Sequence of chain 1.C:
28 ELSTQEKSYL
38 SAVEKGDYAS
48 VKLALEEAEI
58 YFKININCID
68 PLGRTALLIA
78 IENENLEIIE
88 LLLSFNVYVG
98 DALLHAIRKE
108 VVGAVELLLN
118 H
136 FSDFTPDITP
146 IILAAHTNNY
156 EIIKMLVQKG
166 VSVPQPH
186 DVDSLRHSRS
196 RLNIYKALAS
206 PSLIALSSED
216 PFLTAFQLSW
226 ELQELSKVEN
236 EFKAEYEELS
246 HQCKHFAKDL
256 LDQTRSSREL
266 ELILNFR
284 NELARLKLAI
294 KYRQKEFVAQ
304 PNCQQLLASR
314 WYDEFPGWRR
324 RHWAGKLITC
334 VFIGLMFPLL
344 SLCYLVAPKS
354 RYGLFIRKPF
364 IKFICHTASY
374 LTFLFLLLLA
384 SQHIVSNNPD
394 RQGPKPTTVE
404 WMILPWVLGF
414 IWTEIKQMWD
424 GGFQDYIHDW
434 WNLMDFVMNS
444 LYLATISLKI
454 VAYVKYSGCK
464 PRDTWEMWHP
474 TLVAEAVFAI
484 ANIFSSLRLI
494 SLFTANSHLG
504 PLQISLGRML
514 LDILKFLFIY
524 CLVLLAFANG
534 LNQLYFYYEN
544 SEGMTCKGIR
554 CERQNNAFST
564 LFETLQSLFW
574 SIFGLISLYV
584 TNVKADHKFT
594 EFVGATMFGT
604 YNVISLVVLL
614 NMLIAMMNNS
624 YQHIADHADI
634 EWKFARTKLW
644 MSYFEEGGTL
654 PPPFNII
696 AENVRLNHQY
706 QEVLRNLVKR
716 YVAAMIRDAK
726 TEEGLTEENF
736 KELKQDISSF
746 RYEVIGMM

Sequence of chain 1.E:
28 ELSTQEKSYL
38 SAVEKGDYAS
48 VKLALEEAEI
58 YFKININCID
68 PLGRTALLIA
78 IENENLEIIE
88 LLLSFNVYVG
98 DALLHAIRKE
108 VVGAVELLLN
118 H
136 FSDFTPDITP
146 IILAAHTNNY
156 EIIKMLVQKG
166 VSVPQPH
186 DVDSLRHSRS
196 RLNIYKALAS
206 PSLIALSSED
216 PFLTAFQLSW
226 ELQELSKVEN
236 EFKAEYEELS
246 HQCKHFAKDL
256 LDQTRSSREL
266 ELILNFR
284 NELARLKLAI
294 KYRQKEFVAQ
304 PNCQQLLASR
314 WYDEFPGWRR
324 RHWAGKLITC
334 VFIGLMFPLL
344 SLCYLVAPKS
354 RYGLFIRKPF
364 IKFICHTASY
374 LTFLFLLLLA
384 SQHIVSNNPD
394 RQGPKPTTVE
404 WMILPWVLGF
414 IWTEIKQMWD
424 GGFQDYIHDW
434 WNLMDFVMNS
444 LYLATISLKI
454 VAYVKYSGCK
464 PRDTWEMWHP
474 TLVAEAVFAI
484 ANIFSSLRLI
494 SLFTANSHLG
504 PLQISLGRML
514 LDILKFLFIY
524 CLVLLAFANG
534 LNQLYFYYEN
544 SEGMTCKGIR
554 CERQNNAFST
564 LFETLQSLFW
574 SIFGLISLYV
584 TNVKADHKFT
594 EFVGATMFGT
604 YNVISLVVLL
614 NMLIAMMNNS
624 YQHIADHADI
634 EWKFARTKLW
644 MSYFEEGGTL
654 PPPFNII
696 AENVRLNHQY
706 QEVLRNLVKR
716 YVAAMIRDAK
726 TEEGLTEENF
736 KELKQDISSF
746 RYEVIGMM

Binding-site contacts:
Ligand atom C6 contacts residue LEU520 of chain 1.E at 4.2 Å (hydrophobic).
Ligand atom O11 contacts residue ALA598 of chain 1.C at 3.8 Å.
Ligand atom O13 contacts residue PHE572 of chain 1.E at 3.9 Å.
Ligand atom C4 contacts residue THR603 of chain 1.C at 3.3 Å.
Ligand atom C1 contacts residue ALA598 of chain 1.C at 4.2 Å (hydrophobic).
Ligand atom O14 contacts residue GLN569 of chain 1.E at 3.8 Å.
Ligand atom O14 contacts residue PHE595 of chain 1.C at 3.9 Å.
Ligand atom C23 contacts residue VAL606 of chain 1.C at 4.1 Å (hydrophobic).
Ligand atom C5 contacts residue LEU520 of chain 1.E at 4.1 Å (hydrophobic).
Ligand atom O13 contacts residue GLN569 of chain 1.E at 3.1 Å.
Ligand atom C6 contacts residue VAL606 of chain 1.C at 3.7 Å (hydrophobic).
Ligand atom C2 contacts residue PHE572 of chain 1.E at 3.9 Å (hydrophobic).
Ligand atom C36 contacts residue PHE572 of chain 1.E at 4.4 Å (hydrophobic).
Ligand atom C1 contacts residue PHE572 of chain 1.E at 3.4 Å (hydrophobic).
Ligand atom C22 contacts residue THR603 of chain 1.C at 3.7 Å.
Ligand atom O13 contacts residue TRP573 of chain 1.E at 3.9 Å.
Ligand atom P contacts residue PHE595 of chain 1.C at 4.1 Å.
Ligand atom C32 contacts residue LEU568 of chain 1.E at 3.4 Å (hydrophobic).
Ligand atom O14 contacts residue ALA598 of chain 1.C at 3.4 Å (h-bond).
Ligand atom C5 contacts residue VAL606 of chain 1.C at 3.6 Å (hydrophobic).
Ligand atom C32 contacts residue PHE572 of chain 1.E at 4.2 Å (hydrophobic).
Ligand atom O11 contacts residue THR599 of chain 1.C at 3.2 Å (h-bond).
Ligand atom C6 contacts residue ILE607 of chain 1.C at 4.3 Å (hydrophobic).
Ligand atom C34 contacts residue PHE572 of chain 1.E at 3.7 Å (hydrophobic).
Ligand atom O12 contacts residue GLN569 of chain 1.E at 3.4 Å (h-bond).
Ligand atom O12 contacts residue THR599 of chain 1.C at 4.1 Å.
Ligand atom O12 contacts residue PHE595 of chain 1.C at 3.2 Å.
Ligand atom C35 contacts residue CYS524 of chain 1.E at 3.9 Å (hydrophobic).
Ligand atom C23 contacts residue THR603 of chain 1.C at 4.0 Å.
Ligand atom C36 contacts residue TYR523 of chain 1.E at 4.1 Å (hydrophobic).
Ligand atom P contacts residue THR599 of chain 1.C at 3.9 Å.
Ligand atom C21 contacts residue PHE572 of chain 1.E at 4.3 Å (hydrophobic).
Ligand atom O14 contacts residue THR599 of chain 1.C at 3.7 Å.
Ligand atom O22 contacts residue PHE572 of chain 1.E at 4.0 Å.
Ligand atom O21 contacts residue PHE572 of chain 1.E at 4.3 Å.
Ligand atom P contacts residue ALA598 of chain 1.C at 4.2 Å.
Ligand atom C31 contacts residue LEU568 of chain 1.E at 4.0 Å (hydrophobic).
Ligand atom O21 contacts residue THR599 of chain 1.C at 4.4 Å.
Ligand atom P contacts residue GLN569 of chain 1.E at 3.8 Å.
Ligand atom C4 contacts residue VAL606 of chain 1.C at 3.8 Å (hydrophobic).

The small molecule below binds the protein below.
Small molecule (SMILES): CCCCCC(=O)OC[C@H](COP(=O)(O)O)OC(=O)CCCCC